Binding-site contacts:
Ligand atom O1 contacts residue TYR122 of chain 1.B at 3.7 Å.
Ligand atom O3 contacts residue LYS118 of chain 1.B at 3.4 Å (salt-bridge).
Ligand atom O6 contacts residue ASN239 of chain 1.B at 3.2 Å (h-bond).
Ligand atom C3 contacts residue GLU211 of chain 1.B at 3.6 Å.
Ligand atom O1 contacts residue PHE197 of chain 1.B at 3.8 Å.
Ligand atom O5 contacts residue ARG250 of chain 1.B at 3.9 Å.
Ligand atom O2 contacts residue HIS113 of chain 1.B at 3.8 Å.
Ligand atom C2 contacts residue GLU120 of chain 1.B at 3.8 Å.
Ligand atom O2 contacts residue LYS118 of chain 1.B at 2.7 Å (salt-bridge).
Ligand atom O4 contacts residue MN1 of chain 1.E at 3.9 Å.
Ligand atom O2 contacts residue GLU120 of chain 1.B at 2.9 Å (salt-bridge).
Ligand atom C1 contacts residue CYS110 of chain 1.B at 3.8 Å (hydrophobic).
Ligand atom O1 contacts residue GLU211 of chain 1.B at 3.8 Å.
Ligand atom O5 contacts residue ILE72 of chain 1.B at 3.5 Å.
Ligand atom C1 contacts residue MN1 of chain 1.E at 3.4 Å.
Ligand atom O3 contacts residue GLU211 of chain 1.B at 3.2 Å (salt-bridge).
Ligand atom O6 contacts residue PHE49 of chain 1.B at 3.6 Å.
Ligand atom O5 contacts residue GLU218 of chain 1.B at 2.5 Å (salt-bridge).
Ligand atom C1 contacts residue GLU211 of chain 1.B at 3.1 Å.
Ligand atom O3 contacts residue LYS100 of chain 1.B at 3.3 Å (salt-bridge).
Ligand atom C6 contacts residue PHE49 of chain 1.B at 3.4 Å (hydrophobic).
Ligand atom O4 contacts residue HIS113 of chain 1.B at 3.5 Å (h-bond).
Ligand atom C2 contacts residue GLU211 of chain 1.B at 3.0 Å.
Ligand atom C2 contacts residue LYS118 of chain 1.B at 3.5 Å.
Ligand atom C5 contacts residue ILE72 of chain 1.B at 3.4 Å (hydrophobic).
Ligand atom C3 contacts residue LYS118 of chain 1.B at 3.9 Å.
Ligand atom C5 contacts residue GLU218 of chain 1.B at 3.7 Å.
Ligand atom C1 contacts residue MET102 of chain 1.B at 3.7 Å (hydrophobic).
Ligand atom O6 contacts residue ARG250 of chain 1.B at 2.8 Å (salt-bridge).
Ligand atom O6 contacts residue PHE241 of chain 1.B at 3.4 Å.
Ligand atom O1 contacts residue HIS195 of chain 1.B at 3.7 Å.
Ligand atom O1 contacts residue HIS113 of chain 1.B at 3.7 Å.
Ligand atom O1 contacts residue MN1 of chain 1.E at 2.5 Å.
Ligand atom O6 contacts residue GLU218 of chain 1.B at 3.5 Å (salt-bridge).
Ligand atom O1 contacts residue GLU120 of chain 1.B at 2.7 Å (salt-bridge).
Ligand atom C1 contacts residue GLU120 of chain 1.B at 3.7 Å.
Ligand atom O2 contacts residue MN1 of chain 1.E at 2.3 Å.
Ligand atom C2 contacts residue MN1 of chain 1.E at 3.2 Å.
Ligand atom O2 contacts residue HIS115 of chain 1.B at 3.1 Å (h-bond).
Ligand atom O2 contacts residue GLU211 of chain 1.B at 3.4 Å (salt-bridge).

Sequence of chain 1.B:
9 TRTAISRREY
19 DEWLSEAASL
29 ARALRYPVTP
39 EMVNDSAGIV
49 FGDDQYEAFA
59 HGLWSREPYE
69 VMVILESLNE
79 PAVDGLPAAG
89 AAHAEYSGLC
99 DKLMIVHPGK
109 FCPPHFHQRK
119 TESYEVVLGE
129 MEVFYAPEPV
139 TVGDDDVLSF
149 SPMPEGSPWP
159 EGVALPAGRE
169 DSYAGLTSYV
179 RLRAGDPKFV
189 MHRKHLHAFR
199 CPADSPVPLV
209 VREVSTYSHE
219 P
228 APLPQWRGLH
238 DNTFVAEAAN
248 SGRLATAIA

The small molecule below binds the protein below.
Small molecule (SMILES): O=C(CO)[C@@H](O)[C@@H](O)[C@@H](O)CO